Sequence of chain 1.A:
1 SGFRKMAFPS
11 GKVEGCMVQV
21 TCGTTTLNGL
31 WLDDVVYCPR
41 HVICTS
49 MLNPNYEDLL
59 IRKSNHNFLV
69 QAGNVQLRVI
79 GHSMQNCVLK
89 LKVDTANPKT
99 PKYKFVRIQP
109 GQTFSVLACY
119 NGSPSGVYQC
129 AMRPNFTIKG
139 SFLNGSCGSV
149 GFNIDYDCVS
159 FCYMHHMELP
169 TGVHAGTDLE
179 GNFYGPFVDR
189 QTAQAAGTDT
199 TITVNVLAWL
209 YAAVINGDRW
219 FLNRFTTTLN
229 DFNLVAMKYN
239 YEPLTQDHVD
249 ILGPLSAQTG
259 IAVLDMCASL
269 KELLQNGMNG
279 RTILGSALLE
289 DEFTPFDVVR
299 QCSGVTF

Binding-site contacts:
Ligand atom C5 contacts residue GLU166 of chain 1.A at 3.3 Å.
Ligand atom N2 contacts residue HIS163 of chain 1.A at 3.0 Å (h-bond).
Ligand atom O1 contacts residue GLU166 of chain 1.A at 2.9 Å (salt-bridge).
Ligand atom F3 contacts residue GLN189 of chain 1.A at 3.6 Å.
Ligand atom N2 contacts residue GLU166 of chain 1.A at 3.6 Å.
Ligand atom O3 contacts residue THR26 of chain 1.A at 3.7 Å.
Ligand atom N3 contacts residue THR26 of chain 1.A at 3.6 Å (h-bond).
Ligand atom CL1 contacts residue ASP187 of chain 1.A at 3.4 Å.
Ligand atom C4 contacts residue ASN142 of chain 1.A at 3.6 Å.
Ligand atom O2 contacts residue CYS145 of chain 1.A at 3.4 Å (h-bond).
Ligand atom C7 contacts residue CYS145 of chain 1.A at 3.4 Å (hydrophobic).
Ligand atom C6 contacts residue GLU166 of chain 1.A at 3.8 Å.
Ligand atom F2 contacts residue PRO168 of chain 1.A at 3.5 Å.
Ligand atom N2 contacts residue PHE140 of chain 1.A at 3.8 Å.
Ligand atom F2 contacts residue GLN192 of chain 1.A at 3.8 Å.
Ligand atom C17 contacts residue GLN189 of chain 1.A at 3.5 Å.
Ligand atom F1 contacts residue LEU167 of chain 1.A at 3.4 Å.
Ligand atom CL1 contacts residue HIS41 of chain 1.A at 3.6 Å.
Ligand atom C5 contacts residue PHE140 of chain 1.A at 3.3 Å (hydrophobic).
Ligand atom C19 contacts residue GLU166 of chain 1.A at 2.9 Å.
Ligand atom C10 contacts residue GLY143 of chain 1.A at 3.7 Å.
Ligand atom C12 contacts residue THR25 of chain 1.A at 3.7 Å.
Ligand atom C4 contacts residue LEU141 of chain 1.A at 3.5 Å (hydrophobic).
Ligand atom N2 contacts residue SER144 of chain 1.A at 3.7 Å.
Ligand atom C18 contacts residue GLU166 of chain 1.A at 3.4 Å.
Ligand atom O1 contacts residue MET165 of chain 1.A at 3.2 Å.
Ligand atom O3 contacts residue THR25 of chain 1.A at 3.4 Å.
Ligand atom F3 contacts residue ARG188 of chain 1.A at 3.6 Å.
Ligand atom C3 contacts residue ASN142 of chain 1.A at 3.7 Å.
Ligand atom F1 contacts residue GLN192 of chain 1.A at 3.0 Å.
Ligand atom C6 contacts residue HIS163 of chain 1.A at 3.4 Å.
Ligand atom F1 contacts residue MET165 of chain 1.A at 3.5 Å.
Ligand atom C18 contacts residue GLN189 of chain 1.A at 3.6 Å.
Ligand atom F3 contacts residue THR190 of chain 1.A at 3.7 Å.
Ligand atom O2 contacts residue GLY143 of chain 1.A at 2.8 Å (h-bond).
Ligand atom C8 contacts residue CYS145 of chain 1.A at 3.7 Å (hydrophobic).
Ligand atom O4 contacts residue GLN189 of chain 1.A at 3.0 Å (h-bond).
Ligand atom N1 contacts residue CYS145 of chain 1.A at 3.6 Å.
Ligand atom F3 contacts residue GLN192 of chain 1.A at 3.6 Å.
Ligand atom C21 contacts residue MET165 of chain 1.A at 3.5 Å (hydrophobic).

A small-molecule ligand and the protein it binds are described below.
Small molecule (SMILES): O=c1[nH]cc(-c2cc(-c3cc(Cl)cc(OCCC(F)(F)F)c3)c(=O)n(-c3cccnc3)c2)c(=O)[nH]1